Binding-site contacts:
Ligand atom OAB contacts residue ILE84 of chain 1.B at 4.0 Å.
Ligand atom CAP contacts residue ALA10 of chain 1.B at 4.1 Å (hydrophobic).
Ligand atom CBA contacts residue GLN30 of chain 1.B at 4.1 Å.
Ligand atom CBB contacts residue GLN33 of chain 1.B at 4.1 Å.
Ligand atom CAT contacts residue GLN33 of chain 1.B at 3.6 Å.
Ligand atom CBD contacts residue GLN33 of chain 1.B at 3.6 Å.
Ligand atom BRA contacts residue LYS37 of chain 1.B at 3.6 Å.
Ligand atom BRA contacts residue PRO82 of chain 1.B at 3.6 Å.
Ligand atom OAB contacts residue GLN30 of chain 1.B at 2.7 Å (h-bond).
Ligand atom CAZ contacts residue LYS37 of chain 1.B at 4.0 Å.
Ligand atom CAI contacts residue LYS37 of chain 1.B at 3.9 Å.
Ligand atom CAX contacts residue LYS37 of chain 1.B at 3.8 Å.
Ligand atom NBE contacts residue GLN33 of chain 1.B at 3.9 Å.
Ligand atom CAO contacts residue LYS37 of chain 1.B at 3.9 Å.
Ligand atom SAR contacts residue PHE117 of chain 1.B at 4.1 Å.
Ligand atom CAT contacts residue GLN30 of chain 1.B at 3.8 Å.
Ligand atom OAA contacts residue LYS40 of chain 1.B at 4.1 Å.
Ligand atom BRA contacts residue VAL34 of chain 1.B at 4.1 Å.
Ligand atom CAS contacts residue ALA10 of chain 1.B at 3.8 Å (hydrophobic).
Ligand atom CAH contacts residue ILE86 of chain 1.B at 4.0 Å (hydrophobic).
Ligand atom CLA contacts residue PHE117 of chain 1.B at 3.9 Å.
Ligand atom OAD contacts residue LYS40 of chain 1.B at 2.6 Å (salt-bridge).
Ligand atom OAA contacts residue ALA10 of chain 1.B at 3.5 Å.
Ligand atom CAX contacts residue ILE84 of chain 1.B at 3.9 Å (hydrophobic).
Ligand atom CAW contacts residue GLN33 of chain 1.B at 3.6 Å.
Ligand atom CAN contacts residue ILE84 of chain 1.B at 3.8 Å (hydrophobic).
Ligand atom CAY contacts residue ILE86 of chain 1.B at 4.1 Å (hydrophobic).
Ligand atom CLA contacts residue ASP91 of chain 1.B at 3.0 Å.
Ligand atom CAK contacts residue ILE84 of chain 1.B at 4.0 Å (hydrophobic).
Ligand atom CAY contacts residue PHE117 of chain 1.B at 4.1 Å (hydrophobic).
Ligand atom CAJ contacts residue LYS37 of chain 1.B at 3.9 Å.
Ligand atom SAR contacts residue GLN30 of chain 1.B at 3.5 Å (h-bond).
Ligand atom OAB contacts residue GLN33 of chain 1.B at 3.5 Å (h-bond).
Ligand atom CAS contacts residue LYS40 of chain 1.B at 3.5 Å.
Ligand atom CLA contacts residue ILE86 of chain 1.B at 3.7 Å.
Ligand atom CAP contacts residue LYS40 of chain 1.B at 3.7 Å.
Ligand atom CLA contacts residue ILE92 of chain 1.B at 3.9 Å.
Ligand atom CAM contacts residue GLN33 of chain 1.B at 3.3 Å.
Ligand atom CAU contacts residue GLN33 of chain 1.B at 4.0 Å.
Ligand atom CAO contacts residue GLN33 of chain 1.B at 4.0 Å.

Sequence of chain 1.B:
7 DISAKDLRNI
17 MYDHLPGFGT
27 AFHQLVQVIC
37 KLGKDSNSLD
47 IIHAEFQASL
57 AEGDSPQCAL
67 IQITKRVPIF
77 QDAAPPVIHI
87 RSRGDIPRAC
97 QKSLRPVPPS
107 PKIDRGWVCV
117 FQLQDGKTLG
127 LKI

This protein binds this small molecule.
Small molecule (SMILES): O=C(O)Cc1ccc(N2C(=O)C(O)=C(C(=O)c3ccc(Cl)s3)[C@@H]2c2cc(Br)cs2)cc1